The protein below binds the small molecule below.
Small molecule (SMILES): CC(=O)N[C@@H]1[C@@H](O)[C@H](O)[C@@H](CO)O[C@H]1O

Sequence of chain 1.A:
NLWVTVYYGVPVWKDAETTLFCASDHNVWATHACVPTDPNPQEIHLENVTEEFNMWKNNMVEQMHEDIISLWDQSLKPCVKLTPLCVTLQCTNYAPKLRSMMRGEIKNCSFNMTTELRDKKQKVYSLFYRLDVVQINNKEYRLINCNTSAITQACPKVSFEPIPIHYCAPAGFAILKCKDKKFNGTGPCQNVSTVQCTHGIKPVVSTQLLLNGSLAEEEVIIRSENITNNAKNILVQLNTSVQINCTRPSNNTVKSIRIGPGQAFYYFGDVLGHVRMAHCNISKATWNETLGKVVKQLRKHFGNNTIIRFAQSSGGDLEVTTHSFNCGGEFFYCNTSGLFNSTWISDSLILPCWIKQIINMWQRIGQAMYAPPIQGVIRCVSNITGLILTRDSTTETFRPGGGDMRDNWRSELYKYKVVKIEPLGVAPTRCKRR

Binding-site contacts:
Ligand atom C7 contacts residue ASN246 of chain 1.A at 3.4 Å.
Ligand atom O5 contacts residue ASN246 of chain 1.A at 2.4 Å (h-bond).
Ligand atom O6 contacts residue ASN249 of chain 1.A at 4.2 Å.
Ligand atom C2 contacts residue ASN246 of chain 1.A at 2.5 Å.
Ligand atom C5 contacts residue THR248 of chain 1.A at 4.1 Å.
Ligand atom N2 contacts residue ASN246 of chain 1.A at 2.9 Å (h-bond).
Ligand atom C5 contacts residue ASN246 of chain 1.A at 3.7 Å.
Ligand atom C1 contacts residue ASN246 of chain 1.A at 1.4 Å.
Ligand atom O5 contacts residue THR248 of chain 1.A at 4.0 Å.
Ligand atom O5 contacts residue ASN249 of chain 1.A at 3.7 Å.
Ligand atom C4 contacts residue ASN246 of chain 1.A at 4.2 Å.
Ligand atom O7 contacts residue ASN246 of chain 1.A at 3.6 Å (h-bond).
Ligand atom C3 contacts residue ASN246 of chain 1.A at 3.8 Å.
Ligand atom C1 contacts residue THR248 of chain 1.A at 3.7 Å.
Ligand atom C1 contacts residue ASN249 of chain 1.A at 4.2 Å.